The protein below binds the small molecule below.
Small molecule (SMILES): CC(=O)N[C@H]1[C@H](O[C@H]2[C@H](O)[C@@H](NC(C)=O)CO[C@@H]2CO)O[C@H](CO)[C@@H](O)[C@@H]1O

Binding-site contacts:
Ligand atom O5 contacts residue ASN717 of chain 1.C at 2.3 Å (h-bond).
Ligand atom O7 contacts residue ASN717 of chain 1.C at 3.6 Å (h-bond).
Ligand atom C5 contacts residue ASN717 of chain 1.C at 3.6 Å.
Ligand atom O6 contacts residue GLN926 of chain 1.C at 3.2 Å (h-bond).
Ligand atom N2 contacts residue LEU922 of chain 1.C at 4.3 Å.
Ligand atom C1 contacts residue ASN717 of chain 1.C at 1.4 Å.
Ligand atom C1 contacts residue GLN1071 of chain 1.C at 4.4 Å.
Ligand atom O7 contacts residue LEU922 of chain 1.C at 3.7 Å.
Ligand atom C4 contacts residue ASN717 of chain 1.C at 4.2 Å.
Ligand atom C7 contacts residue LEU922 of chain 1.C at 3.6 Å (hydrophobic).
Ligand atom C4 contacts residue LEU922 of chain 1.C at 4.5 Å (hydrophobic).
Ligand atom C5 contacts residue LEU922 of chain 1.C at 4.0 Å (hydrophobic).
Ligand atom C8 contacts residue ASN925 of chain 1.C at 4.0 Å.
Ligand atom N2 contacts residue ASN717 of chain 1.C at 3.0 Å (h-bond).
Ligand atom C6 contacts residue GLN926 of chain 1.C at 4.3 Å.
Ligand atom O5 contacts residue GLN1071 of chain 1.C at 4.1 Å.
Ligand atom C8 contacts residue LEU922 of chain 1.C at 3.6 Å (hydrophobic).
Ligand atom C7 contacts residue ASN717 of chain 1.C at 3.5 Å.
Ligand atom O4 contacts residue LEU922 of chain 1.C at 3.9 Å.
Ligand atom C2 contacts residue ASN717 of chain 1.C at 2.5 Å.
Ligand atom C3 contacts residue ASN717 of chain 1.C at 3.8 Å.
Ligand atom O6 contacts residue LEU922 of chain 1.C at 4.1 Å.
Ligand atom O7 contacts residue GLN1071 of chain 1.C at 3.7 Å.

Sequence of chain 1.C:
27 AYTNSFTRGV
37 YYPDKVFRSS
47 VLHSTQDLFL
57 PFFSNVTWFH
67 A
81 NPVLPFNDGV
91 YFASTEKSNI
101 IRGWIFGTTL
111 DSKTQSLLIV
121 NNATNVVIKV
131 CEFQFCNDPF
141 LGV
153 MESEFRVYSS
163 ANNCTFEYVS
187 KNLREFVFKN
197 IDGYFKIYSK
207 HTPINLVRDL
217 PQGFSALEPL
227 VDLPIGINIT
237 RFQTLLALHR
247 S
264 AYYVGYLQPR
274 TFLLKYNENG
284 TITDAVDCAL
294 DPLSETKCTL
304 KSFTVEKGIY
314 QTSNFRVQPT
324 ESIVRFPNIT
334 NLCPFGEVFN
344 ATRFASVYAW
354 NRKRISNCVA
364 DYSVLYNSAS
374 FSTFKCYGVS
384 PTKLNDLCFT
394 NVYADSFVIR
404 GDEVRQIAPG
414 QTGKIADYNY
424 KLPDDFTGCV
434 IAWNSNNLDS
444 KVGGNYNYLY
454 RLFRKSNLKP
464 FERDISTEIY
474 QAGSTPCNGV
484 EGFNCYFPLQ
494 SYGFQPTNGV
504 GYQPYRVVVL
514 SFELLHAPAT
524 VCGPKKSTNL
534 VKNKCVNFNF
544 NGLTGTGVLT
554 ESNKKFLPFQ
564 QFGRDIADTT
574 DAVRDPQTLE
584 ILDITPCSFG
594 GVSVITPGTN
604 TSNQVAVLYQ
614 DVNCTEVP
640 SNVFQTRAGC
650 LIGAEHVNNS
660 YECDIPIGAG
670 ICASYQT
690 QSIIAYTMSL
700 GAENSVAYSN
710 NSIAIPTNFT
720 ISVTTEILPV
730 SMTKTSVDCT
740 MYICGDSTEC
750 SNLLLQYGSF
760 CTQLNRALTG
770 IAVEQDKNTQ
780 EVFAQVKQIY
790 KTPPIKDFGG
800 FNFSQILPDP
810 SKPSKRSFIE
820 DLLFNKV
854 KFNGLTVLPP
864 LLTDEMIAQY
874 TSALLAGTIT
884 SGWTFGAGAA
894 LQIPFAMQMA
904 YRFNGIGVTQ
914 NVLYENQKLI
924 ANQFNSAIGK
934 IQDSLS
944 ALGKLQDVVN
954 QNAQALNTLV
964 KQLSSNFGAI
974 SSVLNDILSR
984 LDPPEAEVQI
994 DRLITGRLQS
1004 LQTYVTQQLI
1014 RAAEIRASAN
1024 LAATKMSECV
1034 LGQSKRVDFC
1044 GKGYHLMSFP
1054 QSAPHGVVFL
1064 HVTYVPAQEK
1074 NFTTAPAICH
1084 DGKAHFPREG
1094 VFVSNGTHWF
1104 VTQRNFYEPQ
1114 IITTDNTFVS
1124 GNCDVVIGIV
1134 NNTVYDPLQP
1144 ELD